The small molecule below binds the protein below.
Small molecule (SMILES): OC[C@H]1O[C@@H](O)[C@@H](O)[C@@H](O)[C@@H]1O

Binding-site contacts:
Ligand atom O5 contacts residue NAG1 of chain 7.T at 2.5 Å (h-bond).
Ligand atom C2 contacts residue HIS2 of chain 7.D at 4.5 Å.
Ligand atom C4 contacts residue BMA1 of chain 7.V at 3.6 Å.
Ligand atom C5 contacts residue NAG1 of chain 7.T at 3.8 Å.
Ligand atom C1 contacts residue NAG1 of chain 7.T at 1.7 Å.
Ligand atom C3 contacts residue NAG1 of chain 7.T at 4.1 Å.
Ligand atom O2 contacts residue BMA1 of chain 7.V at 3.0 Å (h-bond).
Ligand atom O2 contacts residue HIS2 of chain 7.D at 3.4 Å (h-bond).
Ligand atom O6 contacts residue NAG1 of chain 7.T at 4.5 Å.
Ligand atom C2 contacts residue BMA1 of chain 7.V at 3.2 Å.
Ligand atom O2 contacts residue NAG1 of chain 7.T at 3.4 Å (h-bond).
Ligand atom C3 contacts residue BMA1 of chain 7.V at 2.5 Å.
Ligand atom O3 contacts residue BMA1 of chain 7.V at 1.1 Å.
Ligand atom O4 contacts residue BMA1 of chain 7.V at 4.0 Å.
Ligand atom C2 contacts residue NAG1 of chain 7.T at 2.9 Å.

Sequence of chain 7.D:
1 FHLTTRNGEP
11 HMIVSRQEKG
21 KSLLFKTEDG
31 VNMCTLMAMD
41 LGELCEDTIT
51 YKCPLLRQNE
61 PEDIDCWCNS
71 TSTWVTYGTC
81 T